A small-molecule ligand and the protein it binds are described below.
Small molecule (SMILES): CC(=O)N1CCC[C@H]1C(=O)N[C@@H](CC(C)C)C(=O)N[C@@H](CC(C)C)[C@@H](O)[C@H](C)CO

Sequence of chain 1.W:
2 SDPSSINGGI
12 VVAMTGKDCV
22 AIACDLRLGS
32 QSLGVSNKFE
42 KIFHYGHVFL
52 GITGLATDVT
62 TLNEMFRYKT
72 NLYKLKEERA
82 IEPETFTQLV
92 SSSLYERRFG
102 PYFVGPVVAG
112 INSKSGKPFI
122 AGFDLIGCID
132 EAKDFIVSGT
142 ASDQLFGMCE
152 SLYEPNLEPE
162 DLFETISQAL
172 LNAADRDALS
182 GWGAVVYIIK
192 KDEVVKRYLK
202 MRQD

Sequence of chain 1.V:
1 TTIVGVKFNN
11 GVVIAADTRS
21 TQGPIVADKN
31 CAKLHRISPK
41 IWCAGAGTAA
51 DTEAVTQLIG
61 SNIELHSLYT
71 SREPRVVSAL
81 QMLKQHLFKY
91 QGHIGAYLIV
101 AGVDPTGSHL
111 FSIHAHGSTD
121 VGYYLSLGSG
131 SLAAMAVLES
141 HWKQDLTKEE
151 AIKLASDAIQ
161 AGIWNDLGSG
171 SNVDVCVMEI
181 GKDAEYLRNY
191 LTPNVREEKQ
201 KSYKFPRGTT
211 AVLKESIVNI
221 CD

Binding-site contacts:
Ligand atom CD2 contacts residue SER20 of chain 1.V at 3.4 Å.
Ligand atom O contacts residue THR48 of chain 1.V at 3.9 Å.
Ligand atom O contacts residue GLY47 of chain 1.V at 3.2 Å (h-bond).
Ligand atom CB contacts residue THR1 of chain 1.V at 2.7 Å.
Ligand atom N contacts residue THR21 of chain 1.V at 3.2 Å (h-bond).
Ligand atom C contacts residue THR1 of chain 1.V at 1.4 Å.
Ligand atom CD contacts residue ASP125 of chain 1.W at 3.6 Å.
Ligand atom CD2 contacts residue GLY47 of chain 1.V at 3.4 Å.
Ligand atom C3 contacts residue THR1 of chain 1.V at 2.5 Å.
Ligand atom CA contacts residue LYS33 of chain 1.V at 4.0 Å.
Ligand atom CB contacts residue ALA49 of chain 1.V at 4.0 Å (hydrophobic).
Ligand atom CA contacts residue THR21 of chain 1.V at 3.7 Å.
Ligand atom O contacts residue ALA46 of chain 1.V at 3.6 Å.
Ligand atom CG contacts residue THR1 of chain 1.V at 3.5 Å.
Ligand atom N contacts residue THR1 of chain 1.V at 3.6 Å.
Ligand atom N contacts residue ASP125 of chain 1.W at 3.7 Å.
Ligand atom CB contacts residue GLY47 of chain 1.V at 3.7 Å.
Ligand atom CG contacts residue ASP125 of chain 1.W at 3.9 Å.
Ligand atom CH3 contacts residue ASP125 of chain 1.W at 3.7 Å.
Ligand atom CD2 contacts residue THR48 of chain 1.V at 3.9 Å.
Ligand atom CD2 contacts residue ARG19 of chain 1.V at 3.9 Å.
Ligand atom C3 contacts residue GLY168 of chain 1.V at 3.2 Å.
Ligand atom O contacts residue SER129 of chain 1.V at 3.9 Å.
Ligand atom N contacts residue GLY47 of chain 1.V at 3.2 Å (h-bond).
Ligand atom CD1 contacts residue ALA49 of chain 1.V at 3.7 Å (hydrophobic).
Ligand atom C2 contacts residue THR1 of chain 1.V at 1.5 Å.
Ligand atom C1 contacts residue SER129 of chain 1.V at 3.3 Å.
Ligand atom CA contacts residue THR1 of chain 1.V at 2.3 Å.
Ligand atom CB contacts residue ASP125 of chain 1.W at 3.9 Å.
Ligand atom O contacts residue ALA49 of chain 1.V at 3.2 Å (h-bond).
Ligand atom CG contacts residue LYS33 of chain 1.V at 3.8 Å.
Ligand atom C contacts residue LYS33 of chain 1.V at 3.8 Å.
Ligand atom O contacts residue SER20 of chain 1.V at 3.5 Å.
Ligand atom O contacts residue THR1 of chain 1.V at 3.3 Å (h-bond).
Ligand atom O contacts residue THR1 of chain 1.V at 2.3 Å (h-bond).
Ligand atom C contacts residue GLY47 of chain 1.V at 3.7 Å.
Ligand atom C1 contacts residue THR1 of chain 1.V at 2.5 Å.
Ligand atom C contacts residue ASP125 of chain 1.W at 3.8 Å.
Ligand atom O contacts residue THR21 of chain 1.V at 3.4 Å (h-bond).
Ligand atom CA contacts residue GLY47 of chain 1.V at 3.4 Å.